Sequence of chain 1.A:
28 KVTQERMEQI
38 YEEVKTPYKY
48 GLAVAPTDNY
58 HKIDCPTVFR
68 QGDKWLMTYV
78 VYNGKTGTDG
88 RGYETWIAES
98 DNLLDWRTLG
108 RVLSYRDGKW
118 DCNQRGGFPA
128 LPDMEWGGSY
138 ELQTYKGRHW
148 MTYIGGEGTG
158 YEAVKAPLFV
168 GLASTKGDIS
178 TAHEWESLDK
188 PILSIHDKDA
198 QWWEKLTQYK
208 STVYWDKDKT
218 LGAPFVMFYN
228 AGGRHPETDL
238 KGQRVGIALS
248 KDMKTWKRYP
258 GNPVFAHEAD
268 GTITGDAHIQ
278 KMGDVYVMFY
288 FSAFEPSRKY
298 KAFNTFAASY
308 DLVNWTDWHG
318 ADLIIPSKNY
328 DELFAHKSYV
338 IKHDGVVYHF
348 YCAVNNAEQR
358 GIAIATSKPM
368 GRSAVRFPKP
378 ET

Binding-site contacts:
Ligand atom O2 contacts residue GLU159 of chain 1.A at 3.7 Å.
Ligand atom O3 contacts residue LYS334 of chain 1.A at 2.8 Å (salt-bridge).
Ligand atom O3 contacts residue LEU203 of chain 1.A at 3.7 Å.
Ligand atom O2 contacts residue VAL161 of chain 1.A at 3.7 Å.
Ligand atom C6 contacts residue GLY84 of chain 1.A at 3.4 Å.
Ligand atom C2 contacts residue GLN240 of chain 1.A at 3.5 Å.
Ligand atom C2 contacts residue TYR206 of chain 1.A at 3.5 Å (hydrophobic).
Ligand atom C3 contacts residue ASP273 of chain 1.A at 3.2 Å.
Ligand atom C4 contacts residue HIS333 of chain 1.A at 3.5 Å.
Ligand atom O3 contacts residue TYR158 of chain 1.A at 2.6 Å (h-bond).
Ligand atom O3 contacts residue ASN227 of chain 1.A at 3.0 Å (h-bond).
Ligand atom C3 contacts residue TYR158 of chain 1.A at 3.3 Å (hydrophobic).
Ligand atom O3 contacts residue TYR206 of chain 1.A at 3.4 Å.
Ligand atom O3 contacts residue GLN240 of chain 1.A at 3.8 Å.
Ligand atom O5 contacts residue ASP273 of chain 1.A at 2.5 Å (salt-bridge).
Ligand atom C2 contacts residue GLU159 of chain 1.A at 3.4 Å.
Ligand atom C10 contacts residue ALA160 of chain 1.A at 3.8 Å (hydrophobic).
Ligand atom C5 contacts residue ASP273 of chain 1.A at 3.7 Å.
Ligand atom C4 contacts residue GLU159 of chain 1.A at 3.6 Å.
Ligand atom C5 contacts residue CYS62 of chain 1.A at 3.7 Å (hydrophobic).
Ligand atom O4 contacts residue LYS334 of chain 1.A at 3.7 Å.
Ligand atom C10 contacts residue LEU203 of chain 1.A at 3.5 Å (hydrophobic).
Ligand atom O4 contacts residue ARG357 of chain 1.A at 3.0 Å (salt-bridge).
Ligand atom O3 contacts residue ASP61 of chain 1.A at 3.7 Å.
Ligand atom C1 contacts residue GLU159 of chain 1.A at 3.2 Å.
Ligand atom C5 contacts residue LYS334 of chain 1.A at 3.4 Å.
Ligand atom O5 contacts residue ILE270 of chain 1.A at 3.8 Å.
Ligand atom O3 contacts residue ARG357 of chain 1.A at 3.2 Å (salt-bridge).
Ligand atom O4 contacts residue GLU159 of chain 1.A at 2.6 Å (salt-bridge).
Ligand atom O2 contacts residue GLN240 of chain 1.A at 2.8 Å (h-bond).
Ligand atom O5 contacts residue PHE291 of chain 1.A at 3.6 Å.
Ligand atom C7 contacts residue TYR206 of chain 1.A at 3.7 Å (hydrophobic).
Ligand atom C7 contacts residue GLY229 of chain 1.A at 3.6 Å.
Ligand atom O4 contacts residue HIS333 of chain 1.A at 2.6 Å (h-bond).
Ligand atom O5 contacts residue CYS62 of chain 1.A at 3.5 Å (h-bond).
Ligand atom O3 contacts residue ASP273 of chain 1.A at 2.5 Å (salt-bridge).
Ligand atom O5 contacts residue LYS334 of chain 1.A at 2.7 Å (salt-bridge).
Ligand atom C1 contacts residue TYR206 of chain 1.A at 3.6 Å (hydrophobic).
Ligand atom O2 contacts residue PHE288 of chain 1.A at 3.5 Å.
Ligand atom O32 contacts residue LYS238 of chain 1.A at 3.7 Å.

A protein and the small-molecule ligand that binds it are described below.
Small molecule (SMILES): CO[C@@H]1[C@H](O[C@H]2[C@H](O[C@H]3[C@@H](O[C@@H]4[C@@H](O)[C@H](C)O[C@@H](O)[C@@H]4O)O[C@H](C)[C@@]3(O)C(=O)O)O[C@H](CO)[C@H](O[C@@H]3OC[C@H](O)[C@H](O[C@@H]4O[C@@H](C)[C@H](O)[C@@H](O)[C@H]4O)[C@H]3O[C@@H]3O[C@@H](C)[C@H](O)[C@@H](O)[C@H]3O[C@H]3O[C@@H](CO)[C@H](O)[C@H]3O)[C@@H]2O)O[C@@H](C)[C@@H](O[C@H](C)O)[C@H]1O